Sequence of chain 1.A:
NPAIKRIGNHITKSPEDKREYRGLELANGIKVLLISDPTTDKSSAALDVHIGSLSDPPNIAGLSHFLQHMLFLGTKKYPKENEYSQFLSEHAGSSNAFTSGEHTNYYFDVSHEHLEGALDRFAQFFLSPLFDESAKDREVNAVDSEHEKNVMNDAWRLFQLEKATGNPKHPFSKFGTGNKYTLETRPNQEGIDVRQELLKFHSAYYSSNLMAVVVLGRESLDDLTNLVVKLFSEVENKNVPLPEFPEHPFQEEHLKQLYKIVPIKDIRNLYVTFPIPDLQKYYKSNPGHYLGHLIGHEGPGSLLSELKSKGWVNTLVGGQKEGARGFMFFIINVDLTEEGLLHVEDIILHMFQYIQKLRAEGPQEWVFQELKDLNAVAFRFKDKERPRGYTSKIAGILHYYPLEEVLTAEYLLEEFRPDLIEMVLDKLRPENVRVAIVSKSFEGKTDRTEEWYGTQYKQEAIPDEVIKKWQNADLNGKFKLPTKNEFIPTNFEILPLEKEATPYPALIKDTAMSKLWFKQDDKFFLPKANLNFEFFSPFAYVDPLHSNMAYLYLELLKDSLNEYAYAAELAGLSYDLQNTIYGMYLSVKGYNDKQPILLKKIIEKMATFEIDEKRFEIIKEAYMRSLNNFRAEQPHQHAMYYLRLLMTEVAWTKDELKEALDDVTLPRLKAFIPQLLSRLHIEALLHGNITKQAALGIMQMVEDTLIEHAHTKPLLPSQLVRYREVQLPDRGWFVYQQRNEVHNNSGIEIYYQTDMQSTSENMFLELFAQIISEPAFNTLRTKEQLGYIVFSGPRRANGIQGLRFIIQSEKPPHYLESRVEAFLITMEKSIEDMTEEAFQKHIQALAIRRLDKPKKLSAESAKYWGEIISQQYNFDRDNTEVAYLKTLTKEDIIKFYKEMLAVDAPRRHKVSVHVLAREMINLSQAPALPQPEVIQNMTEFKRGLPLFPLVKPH

Binding-site contacts:
Ligand atom C contacts residue FUM1 of chain 1.J at 3.6 Å.
Ligand atom N contacts residue FUM1 of chain 1.J at 1.5 Å.
Ligand atom CB contacts residue ALA157 of chain 1.A at 3.8 Å (hydrophobic).
Ligand atom CA contacts residue FUM1 of chain 1.J at 2.7 Å.
Ligand atom O contacts residue PHE161 of chain 1.A at 4.0 Å.
Ligand atom C contacts residue TRP158 of chain 1.A at 3.9 Å (hydrophobic).
Ligand atom CA contacts residue TRP158 of chain 1.A at 3.1 Å (hydrophobic).
Ligand atom NZ contacts residue ALA157 of chain 1.A at 4.1 Å.
Ligand atom CD contacts residue ALA157 of chain 1.A at 3.8 Å (hydrophobic).
Ligand atom CD contacts residue DFF3 of chain 1.C at 2.8 Å.
Ligand atom CG contacts residue FUM1 of chain 1.J at 4.1 Å.
Ligand atom CB contacts residue TRP158 of chain 1.A at 3.5 Å (hydrophobic).
Ligand atom CE contacts residue FUM1 of chain 1.J at 3.1 Å.
Ligand atom CE contacts residue ALA157 of chain 1.A at 4.2 Å (hydrophobic).
Ligand atom NZ contacts residue PHE2 of chain 1.C at 4.1 Å.
Ligand atom NZ contacts residue DFF3 of chain 1.C at 1.4 Å.
Ligand atom CE contacts residue DFF3 of chain 1.C at 2.5 Å.
Ligand atom NZ contacts residue FUM1 of chain 1.J at 2.8 Å (h-bond).
Ligand atom CB contacts residue FUM1 of chain 1.J at 2.9 Å.
Ligand atom NT contacts residue DFF3 of chain 1.C at 4.4 Å.
Ligand atom NT contacts residue FUM1 of chain 1.J at 3.5 Å.
Ligand atom CG contacts residue PHE161 of chain 1.A at 3.1 Å (hydrophobic).
Ligand atom O contacts residue TRP158 of chain 1.A at 3.5 Å.
Ligand atom CG contacts residue ALA157 of chain 1.A at 3.2 Å (hydrophobic).
Ligand atom CD contacts residue FUM1 of chain 1.J at 4.1 Å.
Ligand atom CG contacts residue DFF3 of chain 1.C at 4.3 Å.
Ligand atom N contacts residue TRP158 of chain 1.A at 3.5 Å.
Ligand atom CD contacts residue PHE161 of chain 1.A at 3.3 Å (hydrophobic).
Ligand atom CG contacts residue TRP158 of chain 1.A at 3.5 Å (hydrophobic).

Sequence of chain 1.C:
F

This small molecule binds to this protein.
Small molecule (SMILES): NC(=O)[C@@H](N)CCCC[NH3+]